The protein below binds the small molecule below.
Small molecule (SMILES): COc1cc(/C=C2\S/C(=N\c3ccccc3Cl)NC2=O)ccc1O

Binding-site contacts:
Ligand atom C15 contacts residue LEU93 of chain 1.A at 3.8 Å (hydrophobic).
Ligand atom O14 contacts residue ASP159 of chain 1.A at 3.3 Å (salt-bridge).
Ligand atom C11 contacts residue ASP159 of chain 1.A at 3.5 Å.
Ligand atom C6 contacts residue GLY18 of chain 1.A at 3.5 Å.
Ligand atom C20 contacts residue LEU147 of chain 1.A at 3.5 Å (hydrophobic).
Ligand atom CL7 contacts residue LYS40 of chain 1.A at 3.5 Å.
Ligand atom O22 contacts residue LEU17 of chain 1.A at 3.8 Å.
Ligand atom C24 contacts residue GOL1 of chain 1.C at 3.5 Å.
Ligand atom C12 contacts residue LEU93 of chain 1.A at 3.8 Å (hydrophobic).
Ligand atom C16 contacts residue LEU147 of chain 1.A at 3.8 Å (hydrophobic).
Ligand atom N10 contacts residue LYS40 of chain 1.A at 2.9 Å (salt-bridge).
Ligand atom C9 contacts residue ASP159 of chain 1.A at 3.8 Å.
Ligand atom C11 contacts residue LEU93 of chain 1.A at 3.5 Å (hydrophobic).
Ligand atom C11 contacts residue ILE158 of chain 1.A at 3.8 Å (hydrophobic).
Ligand atom C20 contacts residue ALA38 of chain 1.A at 3.8 Å (hydrophobic).
Ligand atom O14 contacts residue LEU93 of chain 1.A at 3.2 Å.
Ligand atom C5 contacts residue VAL25 of chain 1.A at 3.7 Å (hydrophobic).
Ligand atom N8 contacts residue LYS40 of chain 1.A at 3.2 Å (salt-bridge).
Ligand atom CL7 contacts residue PHE22 of chain 1.A at 3.7 Å.
Ligand atom C18 contacts residue LEU147 of chain 1.A at 3.8 Å (hydrophobic).
Ligand atom CL7 contacts residue GLY23 of chain 1.A at 3.6 Å.
Ligand atom C1 contacts residue GLY18 of chain 1.A at 3.5 Å.
Ligand atom O14 contacts residue ILE158 of chain 1.A at 3.8 Å.
Ligand atom C20 contacts residue ARG95 of chain 1.A at 3.8 Å.
Ligand atom O22 contacts residue GOL1 of chain 1.C at 3.6 Å.
Ligand atom C6 contacts residue GLY23 of chain 1.A at 3.7 Å.
Ligand atom C21 contacts residue LEU147 of chain 1.A at 3.6 Å (hydrophobic).
Ligand atom C21 contacts residue GLU94 of chain 1.A at 3.6 Å.
Ligand atom O23 contacts residue GOL1 of chain 1.C at 3.4 Å.
Ligand atom O22 contacts residue VAL99 of chain 1.A at 3.5 Å.
Ligand atom C21 contacts residue ALA38 of chain 1.A at 3.5 Å (hydrophobic).
Ligand atom CL7 contacts residue SER24 of chain 1.A at 3.8 Å.
Ligand atom N10 contacts residue ASP159 of chain 1.A at 3.3 Å.
Ligand atom C1 contacts residue SER19 of chain 1.A at 3.4 Å.
Ligand atom O22 contacts residue ARG95 of chain 1.A at 3.8 Å.
Ligand atom N8 contacts residue ASP159 of chain 1.A at 3.7 Å.
Ligand atom C6 contacts residue SER19 of chain 1.A at 3.6 Å.
Ligand atom C9 contacts residue LYS40 of chain 1.A at 3.4 Å.
Ligand atom C19 contacts residue LEU147 of chain 1.A at 3.6 Å (hydrophobic).
Ligand atom C6 contacts residue VAL25 of chain 1.A at 3.6 Å (hydrophobic).

Sequence of chain 1.A:
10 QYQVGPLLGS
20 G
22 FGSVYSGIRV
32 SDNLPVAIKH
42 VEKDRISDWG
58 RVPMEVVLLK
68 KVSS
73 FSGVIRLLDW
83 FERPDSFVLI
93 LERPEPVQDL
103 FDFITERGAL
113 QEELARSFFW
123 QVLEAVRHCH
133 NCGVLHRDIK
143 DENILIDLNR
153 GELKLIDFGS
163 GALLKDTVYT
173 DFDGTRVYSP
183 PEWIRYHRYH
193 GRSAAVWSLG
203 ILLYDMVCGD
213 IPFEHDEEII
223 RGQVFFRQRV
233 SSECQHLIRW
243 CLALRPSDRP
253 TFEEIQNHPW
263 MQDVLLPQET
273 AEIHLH